This small molecule binds to this protein.
Small molecule (SMILES): N#Cc1cc(F)cc(Oc2cnc(C(F)(F)F)c3c2CC[C@H]3O)c1

Binding-site contacts:
Ligand atom C6 contacts residue HIS60 of chain 1.A at 3.7 Å.
Ligand atom C6 contacts residue LEU63 of chain 1.A at 3.7 Å (hydrophobic).
Ligand atom N2 contacts residue TYR48 of chain 1.A at 3.5 Å.
Ligand atom C9 contacts residue HIS15 of chain 1.A at 3.6 Å.
Ligand atom C11 contacts residue TYR74 of chain 1.A at 3.7 Å (hydrophobic).
Ligand atom F4 contacts residue ASN108 of chain 1.A at 3.2 Å.
Ligand atom O2 contacts residue TYR48 of chain 1.A at 3.8 Å.
Ligand atom C16 contacts residue MET76 of chain 1.A at 3.7 Å (hydrophobic).
Ligand atom C8 contacts residue TYR48 of chain 1.A at 3.6 Å (hydrophobic).
Ligand atom O2 contacts residue HIS15 of chain 1.A at 3.5 Å.
Ligand atom C5 contacts residue MET19 of chain 1.A at 3.6 Å (hydrophobic).
Ligand atom O1 contacts residue HIS60 of chain 1.A at 2.6 Å (h-bond).
Ligand atom F4 contacts residue PHE11 of chain 1.A at 3.4 Å.
Ligand atom C16 contacts residue TYR74 of chain 1.A at 3.6 Å (hydrophobic).
Ligand atom N2 contacts residue TYR74 of chain 1.A at 3.7 Å.
Ligand atom C11 contacts residue ASN108 of chain 1.A at 3.7 Å.
Ligand atom N1 contacts residue THR88 of chain 1.A at 3.5 Å.
Ligand atom F1 contacts residue MET56 of chain 1.A at 3.7 Å.
Ligand atom C13 contacts residue ALA44 of chain 1.A at 3.7 Å (hydrophobic).
Ligand atom N2 contacts residue MET76 of chain 1.A at 3.1 Å.
Ligand atom N1 contacts residue MET56 of chain 1.A at 3.5 Å.
Ligand atom F2 contacts residue LEU63 of chain 1.A at 3.1 Å.
Ligand atom C12 contacts residue HIS15 of chain 1.A at 3.6 Å.
Ligand atom F1 contacts residue SER71 of chain 1.A at 3.3 Å.
Ligand atom C2 contacts residue TYR48 of chain 1.A at 3.3 Å (hydrophobic).
Ligand atom O2 contacts residue ALA44 of chain 1.A at 3.3 Å.
Ligand atom C14 contacts residue TYR48 of chain 1.A at 3.5 Å (hydrophobic).
Ligand atom N1 contacts residue TYR48 of chain 1.A at 3.7 Å.
Ligand atom C12 contacts residue SER13 of chain 1.A at 3.7 Å.
Ligand atom C10 contacts residue MET76 of chain 1.A at 3.8 Å (hydrophobic).
Ligand atom C3 contacts residue TYR74 of chain 1.A at 3.7 Å (hydrophobic).
Ligand atom C12 contacts residue ASN108 of chain 1.A at 3.6 Å.
Ligand atom N2 contacts residue PHE47 of chain 1.A at 3.5 Å.
Ligand atom C15 contacts residue TYR74 of chain 1.A at 3.6 Å (hydrophobic).
Ligand atom C3 contacts residue TYR48 of chain 1.A at 3.5 Å (hydrophobic).
Ligand atom C16 contacts residue TYR48 of chain 1.A at 3.6 Å (hydrophobic).
Ligand atom F3 contacts residue SER59 of chain 1.A at 3.7 Å.
Ligand atom C10 contacts residue TYR74 of chain 1.A at 3.5 Å (hydrophobic).
Ligand atom F2 contacts residue VAL69 of chain 1.A at 3.3 Å.
Ligand atom C14 contacts residue ALA44 of chain 1.A at 3.4 Å (hydrophobic).

Sequence of chain 1.A:
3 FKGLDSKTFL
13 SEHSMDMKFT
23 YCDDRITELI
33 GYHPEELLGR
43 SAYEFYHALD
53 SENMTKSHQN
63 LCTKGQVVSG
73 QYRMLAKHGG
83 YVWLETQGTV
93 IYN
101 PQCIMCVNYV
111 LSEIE